Binding-site contacts:
Ligand atom C18 contacts residue ASN256 of chain 1.B at 3.7 Å.
Ligand atom C13 contacts residue MET257 of chain 1.B at 3.6 Å (hydrophobic).
Ligand atom C07 contacts residue ALA315 of chain 1.B at 3.2 Å (hydrophobic).
Ligand atom C08 contacts residue CYS239 of chain 1.B at 3.8 Å (hydrophobic).
Ligand atom C02 contacts residue ALA248 of chain 1.B at 3.9 Å (hydrophobic).
Ligand atom C20 contacts residue THR179 of chain 1.A at 3.6 Å.
Ligand atom C20 contacts residue ASN256 of chain 1.B at 3.8 Å.
Ligand atom C08 contacts residue ALA315 of chain 1.B at 3.5 Å (hydrophobic).
Ligand atom C02 contacts residue LEU253 of chain 1.B at 3.9 Å (hydrophobic).
Ligand atom C16 contacts residue THR312 of chain 1.B at 3.7 Å.
Ligand atom C04 contacts residue CYS239 of chain 1.B at 3.8 Å (hydrophobic).
Ligand atom C02 contacts residue CYS239 of chain 1.B at 3.8 Å (hydrophobic).
Ligand atom N03 contacts residue CYS239 of chain 1.B at 3.4 Å.
Ligand atom C18 contacts residue THR179 of chain 1.A at 3.4 Å.
Ligand atom C05 contacts residue LEU246 of chain 1.B at 3.8 Å (hydrophobic).
Ligand atom N19 contacts residue ASN256 of chain 1.B at 3.6 Å.
Ligand atom C20 contacts residue LEU246 of chain 1.B at 3.9 Å (hydrophobic).
Ligand atom C17 contacts residue ASN256 of chain 1.B at 3.3 Å.
Ligand atom N19 contacts residue THR179 of chain 1.A at 2.6 Å (h-bond).
Ligand atom C09 contacts residue LEU253 of chain 1.B at 3.8 Å (hydrophobic).
Ligand atom C06 contacts residue LYS350 of chain 1.B at 3.7 Å.
Ligand atom CL01 contacts residue LEU240 of chain 1.B at 3.5 Å.
Ligand atom O22 contacts residue LEU246 of chain 1.B at 3.6 Å.
Ligand atom C16 contacts residue ASN256 of chain 1.B at 3.6 Å.
Ligand atom N23 contacts residue ALA248 of chain 1.B at 3.7 Å.
Ligand atom C08 contacts residue ILE316 of chain 1.B at 3.5 Å (hydrophobic).
Ligand atom C06 contacts residue LEU246 of chain 1.B at 3.8 Å (hydrophobic).
Ligand atom N23 contacts residue LEU253 of chain 1.B at 3.4 Å.
Ligand atom C12 contacts residue ALA314 of chain 1.B at 3.6 Å (hydrophobic).
Ligand atom C07 contacts residue ALA314 of chain 1.B at 3.7 Å (hydrophobic).
Ligand atom C16 contacts residue VAL313 of chain 1.B at 3.6 Å (hydrophobic).
Ligand atom C17 contacts residue LYS350 of chain 1.B at 3.5 Å.
Ligand atom C14 contacts residue ASN256 of chain 1.B at 3.6 Å.
Ligand atom C17 contacts residue THR179 of chain 1.A at 3.4 Å.
Ligand atom O15 contacts residue LYS350 of chain 1.B at 3.2 Å.
Ligand atom O22 contacts residue LYS252 of chain 1.B at 3.8 Å.
Ligand atom O22 contacts residue THR179 of chain 1.A at 3.8 Å.
Ligand atom C16 contacts residue ASN348 of chain 1.B at 3.3 Å.
Ligand atom C14 contacts residue LYS350 of chain 1.B at 3.5 Å.
Ligand atom C07 contacts residue LYS350 of chain 1.B at 3.2 Å.

The protein below binds the small molecule below.
Small molecule (SMILES): COc1ccc2c(c1)NC(=O)CN2c1nc(Cl)nc2c1CCC2

Sequence of chain 1.B:
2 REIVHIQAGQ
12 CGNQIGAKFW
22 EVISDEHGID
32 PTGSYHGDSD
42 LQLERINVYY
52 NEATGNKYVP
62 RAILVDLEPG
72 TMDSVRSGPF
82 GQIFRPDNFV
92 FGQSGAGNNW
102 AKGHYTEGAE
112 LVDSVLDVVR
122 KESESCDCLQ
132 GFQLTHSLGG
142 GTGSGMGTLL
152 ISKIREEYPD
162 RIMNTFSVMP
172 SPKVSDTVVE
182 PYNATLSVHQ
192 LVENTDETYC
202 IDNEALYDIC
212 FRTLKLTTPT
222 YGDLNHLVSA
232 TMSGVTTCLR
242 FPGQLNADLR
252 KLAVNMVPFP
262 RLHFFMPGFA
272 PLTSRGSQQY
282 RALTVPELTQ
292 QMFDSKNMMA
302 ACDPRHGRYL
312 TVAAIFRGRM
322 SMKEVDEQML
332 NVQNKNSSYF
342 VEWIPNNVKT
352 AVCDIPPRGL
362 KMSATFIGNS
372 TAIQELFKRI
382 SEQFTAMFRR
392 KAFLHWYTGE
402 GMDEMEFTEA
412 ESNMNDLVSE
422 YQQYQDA

Sequence of chain 1.A:
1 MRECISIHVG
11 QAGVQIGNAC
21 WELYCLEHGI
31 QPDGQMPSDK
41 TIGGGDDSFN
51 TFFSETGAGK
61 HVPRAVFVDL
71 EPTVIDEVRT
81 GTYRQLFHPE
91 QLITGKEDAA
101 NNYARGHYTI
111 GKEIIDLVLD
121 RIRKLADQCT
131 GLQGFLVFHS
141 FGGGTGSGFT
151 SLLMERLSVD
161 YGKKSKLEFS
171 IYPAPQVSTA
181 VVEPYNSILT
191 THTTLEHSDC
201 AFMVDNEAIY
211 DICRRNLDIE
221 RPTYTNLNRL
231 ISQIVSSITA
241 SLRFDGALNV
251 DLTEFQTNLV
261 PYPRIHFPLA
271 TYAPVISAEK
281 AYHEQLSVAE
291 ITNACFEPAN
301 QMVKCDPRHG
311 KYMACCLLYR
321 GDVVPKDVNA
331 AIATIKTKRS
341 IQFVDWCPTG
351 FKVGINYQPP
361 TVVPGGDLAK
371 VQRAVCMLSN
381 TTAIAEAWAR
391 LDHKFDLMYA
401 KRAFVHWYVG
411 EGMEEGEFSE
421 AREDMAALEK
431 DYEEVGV